Sequence of chain 1.Y:
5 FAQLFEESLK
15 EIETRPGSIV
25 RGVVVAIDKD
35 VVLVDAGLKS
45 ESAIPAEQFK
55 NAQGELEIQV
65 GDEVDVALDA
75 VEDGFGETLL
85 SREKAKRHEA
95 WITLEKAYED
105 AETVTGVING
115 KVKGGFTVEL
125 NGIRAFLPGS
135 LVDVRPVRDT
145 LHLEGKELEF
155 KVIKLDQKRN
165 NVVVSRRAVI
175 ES

Binding-site contacts:
Ligand atom O3' contacts residue GLY118 of chain 1.Y at 3.7 Å.
Ligand atom O4' contacts residue LYS117 of chain 1.Y at 3.3 Å (salt-bridge).
Ligand atom O2' contacts residue PHE120 of chain 1.Y at 4.4 Å.
Ligand atom P contacts residue LYS117 of chain 1.Y at 3.3 Å.
Ligand atom P contacts residue ARG21 of chain 1.U at 4.5 Å.
Ligand atom N3 contacts residue ARG21 of chain 1.U at 4.5 Å.
Ligand atom O3' contacts residue LYS117 of chain 1.Y at 3.4 Å (salt-bridge).
Ligand atom OP2 contacts residue ARG21 of chain 1.U at 3.9 Å.
Ligand atom OP2 contacts residue LYS117 of chain 1.Y at 4.5 Å.
Ligand atom O5' contacts residue LYS117 of chain 1.Y at 2.7 Å (salt-bridge).
Ligand atom N9 contacts residue PHE120 of chain 1.Y at 4.5 Å.
Ligand atom O5' contacts residue ARG21 of chain 1.U at 4.2 Å.
Ligand atom N2 contacts residue ARG17 of chain 1.U at 3.5 Å (salt-bridge).
Ligand atom C4' contacts residue LYS117 of chain 1.Y at 3.3 Å.
Ligand atom O4' contacts residue PHE120 of chain 1.Y at 3.3 Å.
Ligand atom O2' contacts residue PHE120 of chain 1.Y at 3.2 Å.
Ligand atom O3' contacts residue PHE120 of chain 1.Y at 4.3 Å.
Ligand atom C4' contacts residue PHE120 of chain 1.Y at 4.3 Å (hydrophobic).
Ligand atom O3' contacts residue ARG21 of chain 1.U at 4.5 Å.
Ligand atom P contacts residue GLY118 of chain 1.Y at 4.0 Å.
Ligand atom OP1 contacts residue LYS115 of chain 1.Y at 3.6 Å (salt-bridge).
Ligand atom OP1 contacts residue GLY118 of chain 1.Y at 3.0 Å (h-bond).
Ligand atom O5' contacts residue GLY118 of chain 1.Y at 4.2 Å.
Ligand atom C5' contacts residue LYS117 of chain 1.Y at 3.5 Å.
Ligand atom OP1 contacts residue LYS117 of chain 1.Y at 3.0 Å.
Ligand atom C1' contacts residue LYS117 of chain 1.Y at 4.3 Å.
Ligand atom C1' contacts residue PHE120 of chain 1.Y at 3.6 Å (hydrophobic).
Ligand atom N2 contacts residue ARG21 of chain 1.U at 2.8 Å (salt-bridge).
Ligand atom C2 contacts residue ARG21 of chain 1.U at 3.9 Å.

A small-molecule ligand and the protein it binds are described below.
Small molecule (SMILES): Nc1nc(=O)c2ncn([C@@H]3O[C@H](CO[P](=O)(O)O[C@H]4[C@@H](O)[C@H](n5cnc6c(=O)nc(N)[nH]c65)O[C@@H]4CO[P](=O)(O)O[C@H]4[C@@H](O)[C@H](n5cnc6c(N)ncnc65)O[C@@H]4CO[P](=O)(O)O[C@H]4[C@@H](O)[C@H](n5cnc6c(=O)nc(N)[nH]c65)O[C@@H]4CO[P](=O)(O)O[C@H]4[C@@H](O)[C@H](n5cnc6c(=O)nc(N)[nH]c65)O[C@@H]4CO[P](=O)(O)O[C@H]4[C@@H](O)[C@H](n5cnc6c(N)ncnc65)O[C@@H]4COP(=O)=O)[C@@H](O)[C@H]3O)c2[nH]1

Sequence of chain 1.U:
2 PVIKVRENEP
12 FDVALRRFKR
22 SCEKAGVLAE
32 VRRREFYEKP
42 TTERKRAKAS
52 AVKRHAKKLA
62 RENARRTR